The protein below binds the small molecule below.
Small molecule (SMILES): Cc1cn([C@H]2C[C@H](O[P](=O)(O)OC[C@H]3O[C@@H](n4cnc5c(N)ncnc54)C[C@@H]3O[P](=O)(O)OC[C@H]3O[C@@H](n4ccc(N)nc4=O)C[C@@H]3O)[C@@H](CO[P](=O)(O)O[C@H]3C[C@H](n4ccc(N)nc4=O)O[C@@H]3CO[P](=O)(O)O[C@H]3C[C@H](n4cc(C)c(=O)[nH]c4=O)O[C@@H]3CO[P](=O)(O)O[C@H]3C[C@H](n4cnc5c(=O)nc(N)[nH]c54)O[C@@H]3COP(=O)(O)O)O2)c(=O)[nH]c1=O

Binding-site contacts:
Ligand atom C3' contacts residue LYS54 of chain 1.A at 3.9 Å.
Ligand atom OP3 contacts residue GLY175 of chain 1.A at 3.6 Å.
Ligand atom OP2 contacts residue ARG78 of chain 1.A at 3.4 Å (salt-bridge).
Ligand atom N2 contacts residue PHE120 of chain 1.A at 3.9 Å.
Ligand atom OP1 contacts residue GLU3 of chain 1.A at 3.2 Å.
Ligand atom C5' contacts residue GLY80 of chain 1.A at 3.8 Å.
Ligand atom P contacts residue ARG78 of chain 1.A at 3.5 Å.
Ligand atom OP2 contacts residue MET81 of chain 1.A at 3.5 Å.
Ligand atom OP2 contacts residue LYS54 of chain 1.A at 3.0 Å (salt-bridge).
Ligand atom P contacts residue MET81 of chain 1.A at 3.8 Å.
Ligand atom O3' contacts residue LYS54 of chain 1.A at 3.7 Å.
Ligand atom OP2 contacts residue GLN168 of chain 1.A at 3.3 Å.
Ligand atom C8 contacts residue ARG277 of chain 1.A at 3.8 Å.
Ligand atom P contacts residue GLY175 of chain 1.A at 3.7 Å.
Ligand atom OP3 contacts residue ARG277 of chain 1.A at 2.9 Å (salt-bridge).
Ligand atom C4' contacts residue MET81 of chain 1.A at 3.9 Å (hydrophobic).
Ligand atom OP1 contacts residue ASN176 of chain 1.A at 3.9 Å.
Ligand atom OP3 contacts residue ASN176 of chain 1.A at 2.9 Å (h-bond).
Ligand atom O4' contacts residue MET81 of chain 1.A at 3.5 Å.
Ligand atom OP1 contacts residue ARG78 of chain 1.A at 2.9 Å (salt-bridge).
Ligand atom C8 contacts residue MET81 of chain 1.A at 3.8 Å (hydrophobic).
Ligand atom OP1 contacts residue GLN168 of chain 1.A at 3.8 Å.
Ligand atom C4' contacts residue GLY80 of chain 1.A at 3.7 Å.
Ligand atom P contacts residue ASN176 of chain 1.A at 3.7 Å.
Ligand atom OP1 contacts residue LYS54 of chain 1.A at 2.6 Å (salt-bridge).
Ligand atom OP1 contacts residue ARG122 of chain 1.A at 3.4 Å.
Ligand atom P contacts residue LYS54 of chain 1.A at 3.9 Å.
Ligand atom OP2 contacts residue GLN130 of chain 1.A at 3.0 Å (h-bond).
Ligand atom C2 contacts residue PHE120 of chain 1.A at 3.6 Å (hydrophobic).
Ligand atom OP2 contacts residue GLU3 of chain 1.A at 2.7 Å (salt-bridge).
Ligand atom P contacts residue ARG133 of chain 1.A at 3.8 Å.
Ligand atom OP1 contacts residue ARG133 of chain 1.A at 2.6 Å (salt-bridge).
Ligand atom N1 contacts residue PHE120 of chain 1.A at 3.7 Å.
Ligand atom O4' contacts residue GLY80 of chain 1.A at 3.7 Å.
Ligand atom O5' contacts residue MET81 of chain 1.A at 2.9 Å.
Ligand atom P contacts residue GLU3 of chain 1.A at 3.5 Å.
Ligand atom OP1 contacts residue GLY175 of chain 1.A at 2.9 Å.
Ligand atom OP3 contacts residue GLU3 of chain 1.A at 3.9 Å.
Ligand atom C5' contacts residue PRO2 of chain 1.A at 3.7 Å (hydrophobic).
Ligand atom C5' contacts residue MET81 of chain 1.A at 3.1 Å (hydrophobic).

Sequence of chain 1.A:
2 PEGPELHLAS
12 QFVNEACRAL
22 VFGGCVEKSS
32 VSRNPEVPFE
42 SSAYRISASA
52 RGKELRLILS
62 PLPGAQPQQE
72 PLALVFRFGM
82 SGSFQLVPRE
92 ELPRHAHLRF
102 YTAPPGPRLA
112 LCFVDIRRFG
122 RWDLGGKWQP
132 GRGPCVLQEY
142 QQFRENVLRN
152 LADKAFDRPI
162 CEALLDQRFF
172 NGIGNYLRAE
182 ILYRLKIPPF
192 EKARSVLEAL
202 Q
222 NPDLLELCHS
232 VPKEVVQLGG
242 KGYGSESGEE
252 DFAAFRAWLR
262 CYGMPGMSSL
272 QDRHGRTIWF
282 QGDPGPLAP